The small molecule below binds the protein below.
Small molecule (SMILES): CC[C@H]1OC(=O)[C@H](C)[C@@H](O)[C@H](C)[C@@H](O)[C@@H](C)C[C@@H](C)C(=O)[C@H](C)[C@@H](O)[C@H]1C

Sequence of chain 1.F:
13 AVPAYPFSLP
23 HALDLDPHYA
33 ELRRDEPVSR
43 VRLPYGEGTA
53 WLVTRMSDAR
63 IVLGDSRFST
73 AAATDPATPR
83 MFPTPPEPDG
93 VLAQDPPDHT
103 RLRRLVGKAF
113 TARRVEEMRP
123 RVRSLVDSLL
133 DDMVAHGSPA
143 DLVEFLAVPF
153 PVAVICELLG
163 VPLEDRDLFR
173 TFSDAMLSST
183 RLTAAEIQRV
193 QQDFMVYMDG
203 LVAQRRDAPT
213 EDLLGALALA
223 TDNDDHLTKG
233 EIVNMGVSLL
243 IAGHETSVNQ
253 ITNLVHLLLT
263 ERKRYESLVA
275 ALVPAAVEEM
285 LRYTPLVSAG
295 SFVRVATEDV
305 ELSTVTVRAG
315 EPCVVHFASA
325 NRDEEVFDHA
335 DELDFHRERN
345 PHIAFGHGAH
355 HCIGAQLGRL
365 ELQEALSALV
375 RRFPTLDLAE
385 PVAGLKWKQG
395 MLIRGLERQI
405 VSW

Binding-site contacts:
Ligand atom O17 contacts residue PHE84 of chain 1.F at 3.5 Å.
Ligand atom C22 contacts residue SER240 of chain 1.F at 4.0 Å.
Ligand atom C8 contacts residue ALA244 of chain 1.F at 3.8 Å (hydrophobic).
Ligand atom C20 contacts residue LEU179 of chain 1.F at 4.0 Å (hydrophobic).
Ligand atom C15 contacts residue MET83 of chain 1.F at 3.7 Å (hydrophobic).
Ligand atom C14 contacts residue SER295 of chain 1.F at 4.1 Å.
Ligand atom C27 contacts residue LEU179 of chain 1.F at 4.3 Å (hydrophobic).
Ligand atom C18 contacts residue PHE84 of chain 1.F at 3.7 Å (hydrophobic).
Ligand atom C23 contacts residue ALA244 of chain 1.F at 3.7 Å (hydrophobic).
Ligand atom C25 contacts residue VAL291 of chain 1.F at 4.0 Å (hydrophobic).
Ligand atom C9 contacts residue HEM1 of chain 1.Q at 3.8 Å.
Ligand atom O24 contacts residue HEM1 of chain 1.Q at 3.0 Å.
Ligand atom O24 contacts residue LEU94 of chain 1.F at 4.3 Å.
Ligand atom C25 contacts residue HEM1 of chain 1.Q at 3.6 Å.
Ligand atom C4 contacts residue LEU179 of chain 1.F at 4.1 Å (hydrophobic).
Ligand atom C27 contacts residue ILE397 of chain 1.F at 4.2 Å (hydrophobic).
Ligand atom C15 contacts residue LEU396 of chain 1.F at 4.1 Å (hydrophobic).
Ligand atom C3 contacts residue LEU94 of chain 1.F at 4.2 Å (hydrophobic).
Ligand atom C20 contacts residue MET178 of chain 1.F at 4.3 Å (hydrophobic).
Ligand atom O21 contacts residue SER240 of chain 1.F at 4.1 Å.
Ligand atom C27 contacts residue LEU396 of chain 1.F at 4.3 Å (hydrophobic).
Ligand atom O26 contacts residue HEM1 of chain 1.Q at 3.2 Å.
Ligand atom C14 contacts residue VAL291 of chain 1.F at 4.2 Å (hydrophobic).
Ligand atom C15 contacts residue PHE296 of chain 1.F at 4.3 Å (hydrophobic).
Ligand atom O17 contacts residue LEU94 of chain 1.F at 3.5 Å.
Ligand atom C23 contacts residue THR248 of chain 1.F at 3.3 Å.
Ligand atom C22 contacts residue HEM1 of chain 1.Q at 4.2 Å.
Ligand atom C15 contacts residue SER295 of chain 1.F at 4.0 Å.
Ligand atom C20 contacts residue ILE243 of chain 1.F at 4.0 Å (hydrophobic).
Ligand atom C1 contacts residue LEU94 of chain 1.F at 4.3 Å (hydrophobic).
Ligand atom C1 contacts residue PHE84 of chain 1.F at 4.0 Å (hydrophobic).
Ligand atom C15 contacts residue PHE84 of chain 1.F at 3.8 Å (hydrophobic).
Ligand atom C7 contacts residue ALA244 of chain 1.F at 4.0 Å (hydrophobic).
Ligand atom O16 contacts residue LEU396 of chain 1.F at 3.8 Å.
Ligand atom O21 contacts residue ILE243 of chain 1.F at 3.6 Å.
Ligand atom C8 contacts residue HEM1 of chain 1.Q at 4.1 Å.
Ligand atom O26 contacts residue LEU94 of chain 1.F at 3.6 Å.
Ligand atom C23 contacts residue HEM1 of chain 1.Q at 4.1 Å.
Ligand atom O17 contacts residue PHE296 of chain 1.F at 3.7 Å.
Ligand atom C22 contacts residue ALA244 of chain 1.F at 4.2 Å (hydrophobic).